Binding-site contacts:
Ligand atom O6 contacts residue THR109 of chain 1.B at 3.6 Å.
Ligand atom O5 contacts residue ASN107 of chain 1.B at 2.5 Å (h-bond).
Ligand atom C3 contacts residue VAL112 of chain 1.B at 4.4 Å (hydrophobic).
Ligand atom C2 contacts residue VAL112 of chain 1.B at 4.2 Å (hydrophobic).
Ligand atom C7 contacts residue ASN107 of chain 1.B at 3.8 Å.
Ligand atom C4 contacts residue ASN107 of chain 1.B at 4.3 Å.
Ligand atom C5 contacts residue THR109 of chain 1.B at 3.5 Å.
Ligand atom C3 contacts residue ASN107 of chain 1.B at 3.8 Å.
Ligand atom C1 contacts residue THR109 of chain 1.B at 3.6 Å.
Ligand atom O5 contacts residue ASN110 of chain 1.B at 4.3 Å.
Ligand atom O7 contacts residue VAL112 of chain 1.B at 4.0 Å.
Ligand atom O6 contacts residue ASN110 of chain 1.B at 4.0 Å.
Ligand atom N2 contacts residue ASN107 of chain 1.B at 2.8 Å (h-bond).
Ligand atom O5 contacts residue THR109 of chain 1.B at 2.9 Å (h-bond).
Ligand atom C6 contacts residue ASN110 of chain 1.B at 3.6 Å.
Ligand atom C2 contacts residue ASN107 of chain 1.B at 2.5 Å.
Ligand atom C4 contacts residue VAL112 of chain 1.B at 4.2 Å (hydrophobic).
Ligand atom O7 contacts residue ASN107 of chain 1.B at 4.4 Å.
Ligand atom C1 contacts residue ASN107 of chain 1.B at 1.4 Å.
Ligand atom C8 contacts residue PHE139 of chain 1.B at 3.6 Å (hydrophobic).
Ligand atom C7 contacts residue VAL105 of chain 1.B at 4.0 Å (hydrophobic).
Ligand atom O3 contacts residue VAL112 of chain 1.B at 4.0 Å.
Ligand atom C6 contacts residue THR109 of chain 1.B at 3.4 Å.
Ligand atom O7 contacts residue VAL105 of chain 1.B at 3.4 Å.
Ligand atom C5 contacts residue ASN107 of chain 1.B at 3.7 Å.

Sequence of chain 1.B:
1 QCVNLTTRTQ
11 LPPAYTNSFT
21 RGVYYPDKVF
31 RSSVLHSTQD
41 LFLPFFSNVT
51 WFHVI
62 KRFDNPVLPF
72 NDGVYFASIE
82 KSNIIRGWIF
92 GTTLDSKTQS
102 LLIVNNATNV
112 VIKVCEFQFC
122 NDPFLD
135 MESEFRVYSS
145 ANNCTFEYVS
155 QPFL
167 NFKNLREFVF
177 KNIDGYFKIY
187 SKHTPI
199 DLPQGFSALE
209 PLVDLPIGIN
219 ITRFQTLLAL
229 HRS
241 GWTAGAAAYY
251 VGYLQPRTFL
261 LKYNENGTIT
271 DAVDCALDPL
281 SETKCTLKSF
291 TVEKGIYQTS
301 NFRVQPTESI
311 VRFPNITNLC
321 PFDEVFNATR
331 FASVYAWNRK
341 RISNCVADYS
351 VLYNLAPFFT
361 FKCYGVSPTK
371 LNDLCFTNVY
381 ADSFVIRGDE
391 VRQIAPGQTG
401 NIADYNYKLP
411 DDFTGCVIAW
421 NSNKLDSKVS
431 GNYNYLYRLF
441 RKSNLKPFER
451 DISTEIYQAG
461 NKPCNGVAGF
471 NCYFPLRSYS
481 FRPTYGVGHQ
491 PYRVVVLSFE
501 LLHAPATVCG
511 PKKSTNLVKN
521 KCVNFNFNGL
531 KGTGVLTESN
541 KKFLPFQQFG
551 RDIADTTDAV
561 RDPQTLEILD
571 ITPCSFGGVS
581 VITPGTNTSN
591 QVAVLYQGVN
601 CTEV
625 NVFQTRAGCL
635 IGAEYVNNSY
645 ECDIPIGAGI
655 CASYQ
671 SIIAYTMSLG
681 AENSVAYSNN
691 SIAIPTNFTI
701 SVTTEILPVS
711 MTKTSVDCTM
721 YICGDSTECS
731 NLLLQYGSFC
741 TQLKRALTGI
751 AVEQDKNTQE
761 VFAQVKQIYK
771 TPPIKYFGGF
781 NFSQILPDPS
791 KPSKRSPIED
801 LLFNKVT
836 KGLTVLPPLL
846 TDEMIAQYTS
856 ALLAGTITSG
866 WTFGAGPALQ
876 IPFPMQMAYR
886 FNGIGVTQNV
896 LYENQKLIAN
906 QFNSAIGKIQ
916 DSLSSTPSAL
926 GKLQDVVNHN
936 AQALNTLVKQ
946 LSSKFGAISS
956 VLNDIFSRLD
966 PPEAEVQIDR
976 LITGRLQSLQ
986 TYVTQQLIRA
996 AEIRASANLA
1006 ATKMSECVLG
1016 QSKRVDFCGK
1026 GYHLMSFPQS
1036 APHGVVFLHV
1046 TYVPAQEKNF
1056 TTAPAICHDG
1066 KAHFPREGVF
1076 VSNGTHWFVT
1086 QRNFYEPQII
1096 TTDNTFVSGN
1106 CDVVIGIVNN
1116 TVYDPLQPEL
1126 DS

This small molecule binds to this protein.
Small molecule (SMILES): CC(=O)N[C@@H]1[C@@H](O)[C@H](O)[C@@H](CO)O[C@H]1O